Sequence of chain 1.B:
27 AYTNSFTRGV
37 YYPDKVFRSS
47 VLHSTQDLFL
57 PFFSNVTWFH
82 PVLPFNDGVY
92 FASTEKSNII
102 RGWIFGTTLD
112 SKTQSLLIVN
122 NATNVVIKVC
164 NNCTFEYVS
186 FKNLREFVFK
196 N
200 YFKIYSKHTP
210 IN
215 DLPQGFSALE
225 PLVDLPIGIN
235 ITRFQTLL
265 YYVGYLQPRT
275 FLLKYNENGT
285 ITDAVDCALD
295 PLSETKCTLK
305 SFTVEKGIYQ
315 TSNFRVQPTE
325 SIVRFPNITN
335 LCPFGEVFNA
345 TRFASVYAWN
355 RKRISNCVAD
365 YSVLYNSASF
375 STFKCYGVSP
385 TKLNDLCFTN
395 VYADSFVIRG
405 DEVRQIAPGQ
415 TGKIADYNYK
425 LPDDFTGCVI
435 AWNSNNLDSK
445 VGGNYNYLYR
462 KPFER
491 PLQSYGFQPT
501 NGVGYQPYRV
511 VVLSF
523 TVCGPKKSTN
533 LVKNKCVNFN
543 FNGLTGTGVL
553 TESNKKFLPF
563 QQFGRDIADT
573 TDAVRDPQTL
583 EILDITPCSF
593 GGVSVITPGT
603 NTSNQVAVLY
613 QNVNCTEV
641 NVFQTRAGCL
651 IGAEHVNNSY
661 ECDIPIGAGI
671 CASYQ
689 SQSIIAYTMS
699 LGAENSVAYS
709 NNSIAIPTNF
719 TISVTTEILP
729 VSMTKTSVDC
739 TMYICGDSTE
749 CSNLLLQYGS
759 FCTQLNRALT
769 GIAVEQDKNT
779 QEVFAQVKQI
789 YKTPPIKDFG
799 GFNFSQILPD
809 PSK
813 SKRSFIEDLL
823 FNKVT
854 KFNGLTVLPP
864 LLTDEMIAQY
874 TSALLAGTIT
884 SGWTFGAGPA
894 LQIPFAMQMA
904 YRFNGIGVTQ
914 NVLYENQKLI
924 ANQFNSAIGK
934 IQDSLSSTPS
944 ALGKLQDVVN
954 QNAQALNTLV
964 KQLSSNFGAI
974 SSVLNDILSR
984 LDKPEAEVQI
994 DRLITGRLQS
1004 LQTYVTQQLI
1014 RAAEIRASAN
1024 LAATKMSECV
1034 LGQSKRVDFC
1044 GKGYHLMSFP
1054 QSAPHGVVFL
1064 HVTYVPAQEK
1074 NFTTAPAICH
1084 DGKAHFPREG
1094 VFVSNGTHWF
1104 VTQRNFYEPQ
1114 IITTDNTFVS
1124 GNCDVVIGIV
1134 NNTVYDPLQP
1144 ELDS

Binding-site contacts:
Ligand atom C8 contacts residue GLU281 of chain 1.B at 3.6 Å.
Ligand atom C7 contacts residue ASN282 of chain 1.B at 3.7 Å.
Ligand atom N2 contacts residue ASN282 of chain 1.B at 2.8 Å (h-bond).
Ligand atom C4 contacts residue ASN282 of chain 1.B at 4.2 Å.
Ligand atom O7 contacts residue ASN282 of chain 1.B at 4.1 Å.
Ligand atom O5 contacts residue ASN282 of chain 1.B at 2.4 Å (h-bond).
Ligand atom C5 contacts residue ASN282 of chain 1.B at 3.6 Å.
Ligand atom C3 contacts residue ASN282 of chain 1.B at 3.8 Å.
Ligand atom C8 contacts residue ASN282 of chain 1.B at 4.0 Å.
Ligand atom C2 contacts residue ASN282 of chain 1.B at 2.5 Å.
Ligand atom C1 contacts residue ASN282 of chain 1.B at 1.4 Å.

This protein binds this small molecule.
Small molecule (SMILES): CC(=O)N[C@@H]1[C@@H](O)[C@H](O)[C@@H](CO)O[C@H]1O